The small molecule below binds the protein below.
Small molecule (SMILES): CC(=O)N[C@H]1[C@H](O[C@H]2[C@H](O)[C@@H](NC(C)=O)CO[C@@H]2CO)O[C@H](CO)[C@@H](O[C@@H]2O[C@H](CO[C@H]3O[C@H](CO)[C@@H](O)[C@H](O)[C@@H]3O)[C@@H](O)[C@H](O[C@H]3O[C@H](CO)[C@@H](O)[C@H](O)[C@@H]3O)[C@@H]2O)[C@@H]1O

Sequence of chain 1.A:
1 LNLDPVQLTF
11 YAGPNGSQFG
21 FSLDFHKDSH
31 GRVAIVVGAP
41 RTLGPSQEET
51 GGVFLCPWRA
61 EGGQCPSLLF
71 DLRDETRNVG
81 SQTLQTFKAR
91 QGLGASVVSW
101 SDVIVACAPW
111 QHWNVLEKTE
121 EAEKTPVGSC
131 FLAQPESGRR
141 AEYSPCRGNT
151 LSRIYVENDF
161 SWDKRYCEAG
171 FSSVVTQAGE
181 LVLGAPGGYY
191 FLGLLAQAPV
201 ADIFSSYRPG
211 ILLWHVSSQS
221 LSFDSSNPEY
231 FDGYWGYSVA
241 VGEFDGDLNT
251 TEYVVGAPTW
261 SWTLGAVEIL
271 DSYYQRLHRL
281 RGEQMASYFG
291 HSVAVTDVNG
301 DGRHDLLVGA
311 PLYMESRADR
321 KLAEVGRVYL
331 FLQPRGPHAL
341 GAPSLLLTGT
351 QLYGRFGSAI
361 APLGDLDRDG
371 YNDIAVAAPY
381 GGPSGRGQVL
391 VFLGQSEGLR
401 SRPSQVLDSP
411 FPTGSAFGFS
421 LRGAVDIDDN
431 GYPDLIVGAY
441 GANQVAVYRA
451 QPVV

Binding-site contacts:
Ligand atom C8 contacts residue LEU317 of chain 1.B at 3.7 Å (hydrophobic).
Ligand atom C4 contacts residue ASN320 of chain 1.B at 4.0 Å.
Ligand atom C1 contacts residue ASN320 of chain 1.B at 1.4 Å.
Ligand atom C7 contacts residue ASN320 of chain 1.B at 3.4 Å.
Ligand atom O5 contacts residue ASN320 of chain 1.B at 2.0 Å (h-bond).
Ligand atom O7 contacts residue ASN316 of chain 1.B at 4.4 Å.
Ligand atom C3 contacts residue ASN320 of chain 1.B at 3.8 Å.
Ligand atom O7 contacts residue LEU317 of chain 1.B at 4.2 Å.
Ligand atom C7 contacts residue TRP262 of chain 1.A at 4.3 Å (hydrophobic).
Ligand atom O6 contacts residue ARG281 of chain 1.A at 4.5 Å.
Ligand atom O7 contacts residue TRP262 of chain 1.A at 4.0 Å.
Ligand atom C2 contacts residue ASN320 of chain 1.B at 2.5 Å.
Ligand atom N2 contacts residue ASN320 of chain 1.B at 3.1 Å (h-bond).
Ligand atom N2 contacts residue ASN316 of chain 1.B at 4.0 Å.
Ligand atom O6 contacts residue ARG281 of chain 1.A at 3.3 Å (salt-bridge).
Ligand atom C8 contacts residue ASN316 of chain 1.B at 4.0 Å.
Ligand atom C7 contacts residue LEU317 of chain 1.B at 4.1 Å (hydrophobic).
Ligand atom C5 contacts residue ASN320 of chain 1.B at 3.4 Å.
Ligand atom O7 contacts residue ASN320 of chain 1.B at 3.1 Å (h-bond).
Ligand atom C7 contacts residue ASN316 of chain 1.B at 4.1 Å.
Ligand atom C6 contacts residue ARG281 of chain 1.A at 3.9 Å.
Ligand atom C8 contacts residue TRP262 of chain 1.A at 3.7 Å (hydrophobic).
Ligand atom C1 contacts residue ASN316 of chain 1.B at 3.8 Å.
Ligand atom C6 contacts residue ARG281 of chain 1.A at 3.6 Å.
Ligand atom C6 contacts residue ASN320 of chain 1.B at 4.4 Å.
Ligand atom O7 contacts residue MET285 of chain 1.A at 3.5 Å.

Sequence of chain 1.B:
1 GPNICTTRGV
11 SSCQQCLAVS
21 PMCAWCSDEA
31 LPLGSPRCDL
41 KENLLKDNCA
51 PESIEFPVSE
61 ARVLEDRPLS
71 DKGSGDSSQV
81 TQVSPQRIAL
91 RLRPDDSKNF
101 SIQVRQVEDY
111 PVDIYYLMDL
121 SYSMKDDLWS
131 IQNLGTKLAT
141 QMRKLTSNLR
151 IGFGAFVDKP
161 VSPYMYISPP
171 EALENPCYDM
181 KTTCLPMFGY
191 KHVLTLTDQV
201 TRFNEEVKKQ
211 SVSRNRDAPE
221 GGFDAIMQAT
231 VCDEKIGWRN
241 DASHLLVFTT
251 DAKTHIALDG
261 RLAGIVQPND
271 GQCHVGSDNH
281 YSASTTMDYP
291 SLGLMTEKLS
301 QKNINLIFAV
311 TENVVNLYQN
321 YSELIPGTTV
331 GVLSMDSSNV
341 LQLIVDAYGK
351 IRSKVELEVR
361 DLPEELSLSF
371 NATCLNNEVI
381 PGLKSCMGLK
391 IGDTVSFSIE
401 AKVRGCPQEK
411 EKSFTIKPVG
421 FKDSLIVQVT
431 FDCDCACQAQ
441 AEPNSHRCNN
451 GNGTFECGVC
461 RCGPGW